The protein below binds the small molecule below.
Small molecule (SMILES): CC(=O)N[C@@H]1[C@@H](O)[C@H](O)[C@@H](CO)O[C@H]1O

Sequence of chain 1.B:
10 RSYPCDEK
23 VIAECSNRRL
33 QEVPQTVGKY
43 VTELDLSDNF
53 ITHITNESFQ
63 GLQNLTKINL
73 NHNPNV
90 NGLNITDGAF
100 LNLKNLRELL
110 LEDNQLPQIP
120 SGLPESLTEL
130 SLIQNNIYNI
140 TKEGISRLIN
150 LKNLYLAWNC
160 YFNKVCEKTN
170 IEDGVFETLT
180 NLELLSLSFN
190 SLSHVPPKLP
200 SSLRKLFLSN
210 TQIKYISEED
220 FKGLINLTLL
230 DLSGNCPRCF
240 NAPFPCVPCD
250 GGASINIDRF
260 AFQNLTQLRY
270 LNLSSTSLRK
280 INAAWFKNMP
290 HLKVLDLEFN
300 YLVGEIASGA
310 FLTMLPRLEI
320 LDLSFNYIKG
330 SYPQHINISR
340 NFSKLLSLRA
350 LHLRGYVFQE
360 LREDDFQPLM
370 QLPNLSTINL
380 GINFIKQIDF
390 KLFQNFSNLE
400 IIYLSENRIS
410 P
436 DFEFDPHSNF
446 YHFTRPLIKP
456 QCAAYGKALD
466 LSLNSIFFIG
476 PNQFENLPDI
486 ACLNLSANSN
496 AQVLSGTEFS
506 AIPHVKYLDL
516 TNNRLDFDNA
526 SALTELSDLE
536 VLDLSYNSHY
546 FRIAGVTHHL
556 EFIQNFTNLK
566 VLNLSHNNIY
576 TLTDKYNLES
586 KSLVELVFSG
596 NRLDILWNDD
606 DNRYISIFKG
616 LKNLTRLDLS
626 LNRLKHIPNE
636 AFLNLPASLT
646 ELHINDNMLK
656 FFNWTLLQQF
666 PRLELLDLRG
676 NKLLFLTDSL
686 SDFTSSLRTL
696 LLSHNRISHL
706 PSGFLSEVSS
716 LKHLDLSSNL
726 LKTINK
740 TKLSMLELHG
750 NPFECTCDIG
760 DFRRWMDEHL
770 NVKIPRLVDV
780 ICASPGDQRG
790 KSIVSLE

Binding-site contacts:
Ligand atom C7 contacts residue LEU345 of chain 1.B at 3.9 Å (hydrophobic).
Ligand atom O6 contacts residue ARG348 of chain 1.B at 3.2 Å (salt-bridge).
Ligand atom C7 contacts residue ASN373 of chain 1.B at 3.6 Å.
Ligand atom O5 contacts residue ASN373 of chain 1.B at 2.3 Å (h-bond).
Ligand atom O7 contacts residue ASN373 of chain 1.B at 3.8 Å.
Ligand atom C1 contacts residue ARG348 of chain 1.B at 3.7 Å.
Ligand atom O7 contacts residue SER346 of chain 1.B at 3.1 Å (h-bond).
Ligand atom N2 contacts residue ASN373 of chain 1.B at 3.0 Å (h-bond).
Ligand atom C8 contacts residue SER346 of chain 1.B at 4.3 Å.
Ligand atom O5 contacts residue ARG348 of chain 1.B at 3.0 Å (salt-bridge).
Ligand atom O6 contacts residue ASN373 of chain 1.B at 4.4 Å.
Ligand atom C5 contacts residue ASN373 of chain 1.B at 3.5 Å.
Ligand atom C8 contacts residue PRO372 of chain 1.B at 4.1 Å (hydrophobic).
Ligand atom C4 contacts residue ASN373 of chain 1.B at 4.2 Å.
Ligand atom C1 contacts residue ASN373 of chain 1.B at 1.4 Å.
Ligand atom C2 contacts residue ASN373 of chain 1.B at 2.5 Å.
Ligand atom C4 contacts residue ARG348 of chain 1.B at 4.3 Å.
Ligand atom C6 contacts residue ARG348 of chain 1.B at 4.2 Å.
Ligand atom C5 contacts residue ARG348 of chain 1.B at 4.0 Å.
Ligand atom C3 contacts residue ASN373 of chain 1.B at 3.9 Å.
Ligand atom C8 contacts residue LEU345 of chain 1.B at 3.3 Å (hydrophobic).
Ligand atom O7 contacts residue LEU345 of chain 1.B at 4.1 Å.
Ligand atom C2 contacts residue ARG348 of chain 1.B at 4.2 Å.
Ligand atom C7 contacts residue SER346 of chain 1.B at 4.1 Å.